Binding-site contacts:
Ligand atom N1 contacts residue TRP25 of chain 1.C at 4.3 Å.
Ligand atom C2 contacts residue TYR46 of chain 1.C at 4.1 Å (hydrophobic).
Ligand atom N1 contacts residue SER72 of chain 1.C at 3.9 Å.
Ligand atom C5 contacts residue TRP25 of chain 1.C at 3.9 Å (hydrophobic).
Ligand atom C3 contacts residue TRP25 of chain 1.C at 4.0 Å (hydrophobic).
Ligand atom C5 contacts residue MET54 of chain 1.C at 3.7 Å (hydrophobic).
Ligand atom C4 contacts residue SER72 of chain 1.C at 3.7 Å.
Ligand atom C4 contacts residue TRP25 of chain 1.C at 3.6 Å (hydrophobic).
Ligand atom C2 contacts residue SER72 of chain 1.C at 3.7 Å.
Ligand atom C5 contacts residue SER72 of chain 1.C at 3.8 Å.
Ligand atom C5 contacts residue TRP18 of chain 1.C at 3.7 Å (hydrophobic).
Ligand atom C3 contacts residue TRP18 of chain 1.C at 4.0 Å (hydrophobic).

The protein below binds the small molecule below.
Small molecule (SMILES): C[N+](C)(C)CCOP(=O)(O)O

Sequence of chain 1.C:
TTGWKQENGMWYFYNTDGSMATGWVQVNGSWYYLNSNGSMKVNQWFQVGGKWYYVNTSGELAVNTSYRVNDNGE